This protein binds this small molecule.
Small molecule (SMILES): CC(=O)N[C@H]1[C@H](O[C@H]2[C@H](O)[C@@H](NC(C)=O)CO[C@@H]2CO)O[C@H](CO)[C@@H](O)[C@@H]1O

Sequence of chain 1.B:
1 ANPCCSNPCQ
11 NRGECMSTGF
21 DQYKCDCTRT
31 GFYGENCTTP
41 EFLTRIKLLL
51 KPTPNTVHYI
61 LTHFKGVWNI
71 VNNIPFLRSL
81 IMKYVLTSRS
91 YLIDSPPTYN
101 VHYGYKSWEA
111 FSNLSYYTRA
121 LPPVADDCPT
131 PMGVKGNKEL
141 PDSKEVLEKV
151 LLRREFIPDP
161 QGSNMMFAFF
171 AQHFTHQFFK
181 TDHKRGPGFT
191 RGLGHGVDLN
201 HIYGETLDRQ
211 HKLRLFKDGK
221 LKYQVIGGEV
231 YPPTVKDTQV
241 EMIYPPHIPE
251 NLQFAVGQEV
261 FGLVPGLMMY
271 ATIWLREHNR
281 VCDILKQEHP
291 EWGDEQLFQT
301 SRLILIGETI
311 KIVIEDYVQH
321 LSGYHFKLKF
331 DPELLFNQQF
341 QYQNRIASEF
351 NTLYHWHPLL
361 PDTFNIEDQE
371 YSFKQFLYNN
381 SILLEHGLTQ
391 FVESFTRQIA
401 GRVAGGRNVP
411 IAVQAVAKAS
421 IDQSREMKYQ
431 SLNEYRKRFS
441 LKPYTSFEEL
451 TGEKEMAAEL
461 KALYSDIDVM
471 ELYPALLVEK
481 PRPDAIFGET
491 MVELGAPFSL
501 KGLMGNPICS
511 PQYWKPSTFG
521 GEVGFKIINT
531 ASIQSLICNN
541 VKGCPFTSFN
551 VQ

Sequence of chain 1.A:
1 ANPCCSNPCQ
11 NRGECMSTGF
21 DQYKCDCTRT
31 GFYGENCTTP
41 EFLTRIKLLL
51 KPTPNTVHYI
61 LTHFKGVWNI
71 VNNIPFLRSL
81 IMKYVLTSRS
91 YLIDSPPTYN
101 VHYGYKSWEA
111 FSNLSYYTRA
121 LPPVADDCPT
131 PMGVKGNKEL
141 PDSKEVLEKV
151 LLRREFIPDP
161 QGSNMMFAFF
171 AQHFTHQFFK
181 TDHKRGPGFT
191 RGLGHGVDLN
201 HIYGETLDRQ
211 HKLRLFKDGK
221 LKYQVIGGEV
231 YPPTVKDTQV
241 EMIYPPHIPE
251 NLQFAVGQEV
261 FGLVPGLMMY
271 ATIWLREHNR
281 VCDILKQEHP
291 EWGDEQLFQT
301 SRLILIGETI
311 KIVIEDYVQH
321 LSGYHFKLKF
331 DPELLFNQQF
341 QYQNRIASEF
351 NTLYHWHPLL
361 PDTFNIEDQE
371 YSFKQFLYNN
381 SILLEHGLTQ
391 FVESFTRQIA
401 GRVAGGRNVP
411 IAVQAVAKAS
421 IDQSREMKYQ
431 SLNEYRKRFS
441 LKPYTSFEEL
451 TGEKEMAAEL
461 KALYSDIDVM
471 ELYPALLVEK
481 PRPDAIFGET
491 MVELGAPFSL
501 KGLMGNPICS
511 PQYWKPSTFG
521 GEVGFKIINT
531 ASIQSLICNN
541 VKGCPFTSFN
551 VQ

Binding-site contacts:
Ligand atom C6 contacts residue PHE189 of chain 1.B at 3.5 Å (hydrophobic).
Ligand atom O7 contacts residue ARG185 of chain 1.B at 3.9 Å.
Ligand atom O5 contacts residue PHE189 of chain 1.B at 4.1 Å.
Ligand atom C3 contacts residue ARG185 of chain 1.B at 4.0 Å.
Ligand atom C7 contacts residue ARG185 of chain 1.B at 4.3 Å.
Ligand atom C1 contacts residue TYR116 of chain 1.B at 4.0 Å (hydrophobic).
Ligand atom O5 contacts residue LEU207 of chain 1.A at 4.4 Å.
Ligand atom C7 contacts residue ASN113 of chain 1.B at 3.7 Å.
Ligand atom C4 contacts residue ARG185 of chain 1.B at 4.0 Å.
Ligand atom O6 contacts residue LEU207 of chain 1.A at 4.1 Å.
Ligand atom O4 contacts residue ARG185 of chain 1.B at 3.5 Å (salt-bridge).
Ligand atom O7 contacts residue ASN113 of chain 1.B at 3.9 Å.
Ligand atom C4 contacts residue ASN113 of chain 1.B at 4.0 Å.
Ligand atom C5 contacts residue TYR116 of chain 1.B at 4.4 Å (hydrophobic).
Ligand atom C5 contacts residue ASN113 of chain 1.B at 3.6 Å.
Ligand atom C6 contacts residue TYR116 of chain 1.B at 3.6 Å (hydrophobic).
Ligand atom C1 contacts residue LEU207 of chain 1.A at 4.4 Å (hydrophobic).
Ligand atom O5 contacts residue TYR116 of chain 1.B at 3.4 Å.
Ligand atom N2 contacts residue ASN113 of chain 1.B at 3.0 Å (h-bond).
Ligand atom O7 contacts residue LEU207 of chain 1.A at 4.1 Å.
Ligand atom C1 contacts residue ASN113 of chain 1.B at 1.5 Å.
Ligand atom N2 contacts residue ARG185 of chain 1.B at 4.5 Å.
Ligand atom O6 contacts residue ASP208 of chain 1.A at 3.9 Å.
Ligand atom C2 contacts residue GLU109 of chain 1.B at 4.2 Å.
Ligand atom C5 contacts residue PHE189 of chain 1.B at 3.9 Å (hydrophobic).
Ligand atom C3 contacts residue ASN113 of chain 1.B at 3.7 Å.
Ligand atom C1 contacts residue GLU109 of chain 1.B at 4.0 Å.
Ligand atom O3 contacts residue LEU207 of chain 1.A at 4.1 Å.
Ligand atom C4 contacts residue LEU207 of chain 1.A at 4.0 Å (hydrophobic).
Ligand atom C5 contacts residue ARG185 of chain 1.B at 4.0 Å.
Ligand atom O5 contacts residue GLU109 of chain 1.B at 3.6 Å.
Ligand atom C1 contacts residue SER115 of chain 1.B at 4.1 Å.
Ligand atom C8 contacts residue ARG185 of chain 1.B at 4.3 Å.
Ligand atom O6 contacts residue TYR116 of chain 1.B at 3.7 Å.
Ligand atom C2 contacts residue ASN113 of chain 1.B at 2.4 Å.
Ligand atom C3 contacts residue LEU207 of chain 1.A at 4.5 Å (hydrophobic).
Ligand atom O5 contacts residue ASN113 of chain 1.B at 2.2 Å (h-bond).